This small molecule binds to this protein.
Small molecule (SMILES): CC(=O)N[C@@H]1[C@@H](O)[C@H](O)[C@@H](CO)O[C@H]1O

Binding-site contacts:
Ligand atom N2 contacts residue ASN655 of chain 1.B at 3.0 Å (h-bond).
Ligand atom C5 contacts residue ASN655 of chain 1.B at 3.7 Å.
Ligand atom C3 contacts residue ASN655 of chain 1.B at 3.8 Å.
Ligand atom C2 contacts residue ASN655 of chain 1.B at 2.5 Å.
Ligand atom O7 contacts residue ASN655 of chain 1.B at 3.0 Å (h-bond).
Ligand atom C7 contacts residue ASN655 of chain 1.B at 3.3 Å.
Ligand atom C1 contacts residue ASN655 of chain 1.B at 1.4 Å.
Ligand atom O5 contacts residue ASN655 of chain 1.B at 2.3 Å (h-bond).
Ligand atom C4 contacts residue ASN655 of chain 1.B at 4.2 Å.

Sequence of chain 1.B:
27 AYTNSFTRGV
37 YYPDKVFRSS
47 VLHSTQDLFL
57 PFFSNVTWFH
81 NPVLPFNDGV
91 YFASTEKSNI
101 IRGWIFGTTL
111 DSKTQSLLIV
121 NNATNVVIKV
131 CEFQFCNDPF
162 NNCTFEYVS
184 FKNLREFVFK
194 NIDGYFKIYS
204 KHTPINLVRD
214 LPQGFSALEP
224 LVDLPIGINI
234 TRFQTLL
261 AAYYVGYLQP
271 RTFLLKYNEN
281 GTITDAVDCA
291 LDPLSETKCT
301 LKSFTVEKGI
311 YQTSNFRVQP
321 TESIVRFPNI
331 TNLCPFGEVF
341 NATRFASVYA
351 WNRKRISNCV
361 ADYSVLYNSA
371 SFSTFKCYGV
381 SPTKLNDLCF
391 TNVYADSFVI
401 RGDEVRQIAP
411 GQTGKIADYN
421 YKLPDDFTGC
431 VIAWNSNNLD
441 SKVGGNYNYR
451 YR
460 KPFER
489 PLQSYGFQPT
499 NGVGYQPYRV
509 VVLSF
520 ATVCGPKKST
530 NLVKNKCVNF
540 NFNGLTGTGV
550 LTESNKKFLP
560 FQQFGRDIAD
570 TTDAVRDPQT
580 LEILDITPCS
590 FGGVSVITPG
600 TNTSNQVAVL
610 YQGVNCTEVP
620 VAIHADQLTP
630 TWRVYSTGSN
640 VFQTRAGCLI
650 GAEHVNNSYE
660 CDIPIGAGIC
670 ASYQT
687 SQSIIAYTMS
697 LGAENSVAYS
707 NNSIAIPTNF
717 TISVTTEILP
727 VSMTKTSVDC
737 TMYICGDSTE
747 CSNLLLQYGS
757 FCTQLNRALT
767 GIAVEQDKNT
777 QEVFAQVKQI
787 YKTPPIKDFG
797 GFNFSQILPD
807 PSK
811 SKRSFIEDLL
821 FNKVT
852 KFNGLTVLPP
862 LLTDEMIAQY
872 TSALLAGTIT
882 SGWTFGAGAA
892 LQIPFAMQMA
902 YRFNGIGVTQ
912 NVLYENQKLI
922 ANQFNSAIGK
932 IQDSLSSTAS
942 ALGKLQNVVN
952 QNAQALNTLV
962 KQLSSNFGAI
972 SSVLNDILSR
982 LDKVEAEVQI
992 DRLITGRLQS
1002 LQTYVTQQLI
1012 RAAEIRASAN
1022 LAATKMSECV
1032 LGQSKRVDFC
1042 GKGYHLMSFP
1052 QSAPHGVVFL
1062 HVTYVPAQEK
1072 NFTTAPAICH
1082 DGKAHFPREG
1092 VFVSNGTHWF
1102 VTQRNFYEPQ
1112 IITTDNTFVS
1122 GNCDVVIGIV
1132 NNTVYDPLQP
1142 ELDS